Binding-site contacts:
Ligand atom C1 contacts residue ARG292 of chain 3.A at 3.5 Å.
Ligand atom C13 contacts residue ARG71 of chain 3.A at 3.7 Å.
Ligand atom N12 contacts residue ASP70 of chain 3.A at 2.9 Å (salt-bridge).
Ligand atom C12 contacts residue GLU38 of chain 3.A at 3.7 Å.
Ligand atom O9 contacts residue ARG144 of chain 3.A at 3.2 Å (salt-bridge).
Ligand atom O1A contacts residue TYR326 of chain 3.A at 3.3 Å (h-bond).
Ligand atom O9 contacts residue ALA166 of chain 3.A at 3.6 Å.
Ligand atom O8 contacts residue GLU196 of chain 3.A at 2.7 Å (salt-bridge).
Ligand atom C9 contacts residue GLU196 of chain 3.A at 3.2 Å.
Ligand atom N4 contacts residue ASP70 of chain 3.A at 2.8 Å (salt-bridge).
Ligand atom C11 contacts residue TRP98 of chain 3.A at 3.6 Å (hydrophobic).
Ligand atom C2 contacts residue TYR326 of chain 3.A at 2.9 Å (hydrophobic).
Ligand atom O8 contacts residue ARG212 of chain 3.A at 3.5 Å.
Ligand atom C3 contacts residue GLU38 of chain 3.A at 3.6 Å.
Ligand atom C1 contacts residue TYR326 of chain 3.A at 3.1 Å (hydrophobic).
Ligand atom C3 contacts residue ASP70 of chain 3.A at 3.3 Å.
Ligand atom O1B contacts residue ARG292 of chain 3.A at 2.8 Å (salt-bridge).
Ligand atom N12 contacts residue ARG75 of chain 3.A at 3.2 Å (salt-bridge).
Ligand atom N4 contacts residue GLU38 of chain 3.A at 3.3 Å (salt-bridge).
Ligand atom O10 contacts residue ARG71 of chain 3.A at 2.9 Å (salt-bridge).
Ligand atom O1A contacts residue ARG212 of chain 3.A at 3.1 Å (salt-bridge).
Ligand atom O6 contacts residue ARG212 of chain 3.A at 3.4 Å (salt-bridge).
Ligand atom N13 contacts residue TRP98 of chain 3.A at 3.2 Å (h-bond).
Ligand atom C4 contacts residue GLU38 of chain 3.A at 3.8 Å.
Ligand atom O6 contacts residue TYR326 of chain 3.A at 3.0 Å (h-bond).
Ligand atom O1B contacts residue ARG37 of chain 3.A at 2.8 Å (salt-bridge).
Ligand atom C8 contacts residue ARG212 of chain 3.A at 3.7 Å.
Ligand atom O1A contacts residue ARG292 of chain 3.A at 2.7 Å (salt-bridge).
Ligand atom C3 contacts residue TYR326 of chain 3.A at 3.0 Å (hydrophobic).
Ligand atom N13 contacts residue GLU147 of chain 3.A at 3.0 Å (salt-bridge).
Ligand atom C6 contacts residue GLU197 of chain 3.A at 3.7 Å.
Ligand atom N12 contacts residue TRP98 of chain 3.A at 2.8 Å (h-bond).
Ligand atom O9 contacts residue GLU196 of chain 3.A at 2.6 Å (salt-bridge).
Ligand atom O1A contacts residue TYR268 of chain 3.A at 3.4 Å (h-bond).
Ligand atom C9 contacts residue ASN214 of chain 3.A at 3.6 Å.
Ligand atom O1B contacts residue TYR326 of chain 3.A at 3.5 Å (h-bond).
Ligand atom C12 contacts residue TRP98 of chain 3.A at 3.3 Å (hydrophobic).
Ligand atom O10 contacts residue ASP70 of chain 3.A at 3.4 Å.
Ligand atom C8 contacts residue GLU196 of chain 3.A at 3.5 Å.
Ligand atom C4 contacts residue ASP70 of chain 3.A at 3.3 Å.

Sequence of chain 3.A:
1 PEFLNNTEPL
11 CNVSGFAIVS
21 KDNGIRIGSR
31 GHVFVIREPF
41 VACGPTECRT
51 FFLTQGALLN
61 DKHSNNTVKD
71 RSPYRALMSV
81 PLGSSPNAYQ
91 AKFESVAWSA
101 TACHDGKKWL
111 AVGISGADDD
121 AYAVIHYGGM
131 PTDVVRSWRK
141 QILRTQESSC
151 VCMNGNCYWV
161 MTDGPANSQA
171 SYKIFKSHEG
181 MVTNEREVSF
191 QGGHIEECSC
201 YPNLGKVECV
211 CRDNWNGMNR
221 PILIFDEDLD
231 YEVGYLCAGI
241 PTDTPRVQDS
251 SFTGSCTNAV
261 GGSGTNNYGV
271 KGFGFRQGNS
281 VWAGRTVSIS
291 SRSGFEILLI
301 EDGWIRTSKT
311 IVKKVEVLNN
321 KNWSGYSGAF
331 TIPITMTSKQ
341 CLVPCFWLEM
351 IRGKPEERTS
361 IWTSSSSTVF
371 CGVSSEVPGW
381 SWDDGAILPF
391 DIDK

The small molecule below binds the protein below.
Small molecule (SMILES): [H]/N=C(\N)N[C@H]1C=C(C(=O)O)O[C@@H]([C@H](OC)[C@H](O)CO)[C@@H]1NC(C)=O